Sequence of chain 1.A:
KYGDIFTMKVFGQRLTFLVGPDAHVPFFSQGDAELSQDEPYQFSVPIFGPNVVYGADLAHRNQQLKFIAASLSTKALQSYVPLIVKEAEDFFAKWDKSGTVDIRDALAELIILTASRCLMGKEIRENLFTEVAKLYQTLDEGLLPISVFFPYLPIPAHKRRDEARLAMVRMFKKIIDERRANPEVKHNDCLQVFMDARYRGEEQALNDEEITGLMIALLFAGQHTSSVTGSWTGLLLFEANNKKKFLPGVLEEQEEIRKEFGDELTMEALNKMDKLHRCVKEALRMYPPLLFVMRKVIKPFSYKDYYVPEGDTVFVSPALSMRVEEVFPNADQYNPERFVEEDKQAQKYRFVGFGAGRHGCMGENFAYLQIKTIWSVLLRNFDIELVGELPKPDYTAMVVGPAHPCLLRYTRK

This protein binds this small molecule.
Small molecule (SMILES): C[C@@H](c1nc(-c2ccc(C#N)cc2)cs1)[C@](O)(Cn1cncn1)c1cc(F)ccc1F

Binding-site contacts:
Ligand atom N contacts residue TYR82 of chain 1.A at 3.9 Å.
Ligand atom C7 contacts residue PHE333 of chain 1.A at 3.9 Å (hydrophobic).
Ligand atom C12 contacts residue MET439 of chain 1.A at 3.7 Å (hydrophobic).
Ligand atom OH contacts residue HEM1 of chain 1.G at 3.9 Å.
Ligand atom N4 contacts residue HEM1 of chain 1.G at 2.1 Å.
Ligand atom C19 contacts residue ALA258 of chain 1.A at 3.6 Å (hydrophobic).
Ligand atom C16 contacts residue ALA262 of chain 1.A at 3.4 Å (hydrophobic).
Ligand atom S1 contacts residue LEU331 of chain 1.A at 4.0 Å.
Ligand atom C contacts residue LEU331 of chain 1.A at 3.6 Å (hydrophobic).
Ligand atom C8 contacts residue PHE333 of chain 1.A at 3.9 Å (hydrophobic).
Ligand atom C19 contacts residue ALA262 of chain 1.A at 3.7 Å (hydrophobic).
Ligand atom S1 contacts residue TYR82 of chain 1.A at 3.2 Å (h-bond).
Ligand atom N contacts residue LEU331 of chain 1.A at 4.1 Å.
Ligand atom N5 contacts residue THR266 of chain 1.A at 3.4 Å.
Ligand atom C21 contacts residue HEM1 of chain 1.G at 3.8 Å.
Ligand atom C19 contacts residue PHE89 of chain 1.A at 3.6 Å (hydrophobic).
Ligand atom C7 contacts residue MET335 of chain 1.A at 3.8 Å (hydrophobic).
Ligand atom C8 contacts residue MET335 of chain 1.A at 4.0 Å (hydrophobic).
Ligand atom C contacts residue TYR82 of chain 1.A at 3.5 Å (hydrophobic).
Ligand atom C15 contacts residue HEM1 of chain 1.G at 3.0 Å.
Ligand atom N5 contacts residue ALA262 of chain 1.A at 3.5 Å.
Ligand atom C16 contacts residue HEM1 of chain 1.G at 3.2 Å.
Ligand atom CD2 contacts residue ALA262 of chain 1.A at 4.0 Å (hydrophobic).
Ligand atom N2 contacts residue MET439 of chain 1.A at 3.9 Å.
Ligand atom C contacts residue PHE333 of chain 1.A at 3.5 Å (hydrophobic).
Ligand atom F1 contacts residue HEM1 of chain 1.G at 3.2 Å.
Ligand atom N4 contacts residue ALA262 of chain 1.A at 3.7 Å.
Ligand atom CA contacts residue LEU331 of chain 1.A at 3.7 Å (hydrophobic).
Ligand atom CA contacts residue TYR82 of chain 1.A at 3.8 Å (hydrophobic).
Ligand atom CD1 contacts residue TYR82 of chain 1.A at 3.6 Å (hydrophobic).
Ligand atom N contacts residue PHE84 of chain 1.A at 3.8 Å.
Ligand atom F1 contacts residue TYR95 of chain 1.A at 3.8 Å.
Ligand atom C10 contacts residue MET439 of chain 1.A at 3.8 Å (hydrophobic).
Ligand atom C16 contacts residue THR266 of chain 1.A at 3.3 Å.
Ligand atom C14 contacts residue LEU331 of chain 1.A at 3.9 Å (hydrophobic).
Ligand atom C3 contacts residue TYR82 of chain 1.A at 3.8 Å (hydrophobic).
Ligand atom F2 contacts residue PHE261 of chain 1.A at 3.7 Å.
Ligand atom F2 contacts residue ALA262 of chain 1.A at 4.0 Å.
Ligand atom CD1 contacts residue TYR95 of chain 1.A at 3.6 Å (hydrophobic).
Ligand atom C22 contacts residue TYR95 of chain 1.A at 4.0 Å (hydrophobic).